Binding-site contacts:
Ligand atom CG contacts residue LYS66 of chain 1.E at 3.5 Å.
Ligand atom N contacts residue TYR156 of chain 1.E at 3.0 Å (h-bond).
Ligand atom O contacts residue GLN70 of chain 1.E at 3.5 Å.
Ligand atom CD2 contacts residue ALA152 of chain 1.E at 3.4 Å (hydrophobic).
Ligand atom N contacts residue GLN70 of chain 1.E at 2.8 Å (h-bond).
Ligand atom CB contacts residue GLN70 of chain 1.E at 3.4 Å.
Ligand atom CB contacts residue TYR156 of chain 1.E at 3.5 Å (hydrophobic).
Ligand atom CZ contacts residue SER150 of chain 1.E at 3.5 Å.
Ligand atom N contacts residue TYR171 of chain 1.E at 3.1 Å (h-bond).
Ligand atom CE1 contacts residue ARG62 of chain 1.E at 3.5 Å.
Ligand atom OH contacts residue SER150 of chain 1.E at 2.7 Å (h-bond).
Ligand atom O contacts residue HIS155 of chain 1.E at 2.6 Å (h-bond).
Ligand atom ND2 contacts residue GLN97 of chain 1.E at 2.9 Å (h-bond).
Ligand atom CB contacts residue TYR7 of chain 1.E at 3.4 Å (hydrophobic).
Ligand atom ND2 contacts residue TRP73 of chain 1.E at 3.3 Å.
Ligand atom N contacts residue TYR7 of chain 1.E at 2.7 Å (h-bond).
Ligand atom CA contacts residue TYR7 of chain 1.E at 3.5 Å (hydrophobic).
Ligand atom CE1 contacts residue LYS66 of chain 1.E at 3.4 Å.
Ligand atom OD1 contacts residue GLN97 of chain 1.E at 3.0 Å (h-bond).
Ligand atom OD1 contacts residue GLN70 of chain 1.E at 3.1 Å (h-bond).
Ligand atom CB contacts residue TRP167 of chain 1.E at 3.4 Å (hydrophobic).
Ligand atom CD contacts residue TYR159 of chain 1.E at 3.4 Å (hydrophobic).
Ligand atom CB contacts residue GLU63 of chain 1.E at 3.3 Å.
Ligand atom CD1 contacts residue GLU63 of chain 1.E at 3.2 Å.
Ligand atom N contacts residue TYR159 of chain 1.E at 3.4 Å (h-bond).
Ligand atom CD1 contacts residue LYS66 of chain 1.E at 3.5 Å.
Ligand atom N contacts residue TYR7 of chain 1.E at 3.2 Å (h-bond).
Ligand atom CG contacts residue GLN70 of chain 1.E at 3.4 Å.
Ligand atom CD2 contacts residue LYS66 of chain 1.E at 3.4 Å.
Ligand atom C contacts residue TYR7 of chain 1.E at 3.4 Å (hydrophobic).
Ligand atom CD1 contacts residue TRP167 of chain 1.E at 3.3 Å (hydrophobic).
Ligand atom CD1 contacts residue HIS155 of chain 1.E at 3.5 Å.
Ligand atom CE2 contacts residue LYS66 of chain 1.E at 3.3 Å.
Ligand atom CZ contacts residue LYS66 of chain 1.E at 3.2 Å.
Ligand atom O contacts residue TRP73 of chain 1.E at 3.1 Å (h-bond).
Ligand atom O contacts residue TYR159 of chain 1.E at 2.6 Å (h-bond).
Ligand atom O contacts residue LYS66 of chain 1.E at 2.8 Å (salt-bridge).
Ligand atom N contacts residue GLU63 of chain 1.E at 2.8 Å (salt-bridge).
Ligand atom CA contacts residue TYR7 of chain 1.E at 3.4 Å (hydrophobic).
Ligand atom CG contacts residue TRP167 of chain 1.E at 3.5 Å (hydrophobic).

This small molecule binds to this protein.
Small molecule (SMILES): C[C@H](NC(=O)[C@@H](N)Cc1ccccc1)C(=O)N1CCC[C@H]1C(=O)NCC(=O)N[C@@H](CC(N)=O)C(=O)N[C@@H](Cc1ccc(O)cc1)C(=O)N1CCC[C@H]1C(=O)O

Sequence of chain 1.E:
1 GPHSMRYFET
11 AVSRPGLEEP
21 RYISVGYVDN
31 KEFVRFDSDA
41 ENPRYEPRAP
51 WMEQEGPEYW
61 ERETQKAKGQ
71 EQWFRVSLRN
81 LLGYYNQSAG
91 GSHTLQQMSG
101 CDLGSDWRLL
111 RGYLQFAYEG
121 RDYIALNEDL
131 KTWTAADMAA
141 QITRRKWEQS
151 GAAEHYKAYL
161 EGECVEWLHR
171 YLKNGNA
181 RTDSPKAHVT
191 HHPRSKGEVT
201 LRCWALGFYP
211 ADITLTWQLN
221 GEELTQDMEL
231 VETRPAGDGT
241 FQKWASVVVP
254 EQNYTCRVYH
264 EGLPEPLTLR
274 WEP